A protein and the small-molecule ligand that binds it are described below.
Small molecule (SMILES): OC[C@H]1O[C@H](O)[C@@H](O)[C@@H](O)[C@@H]1O

Sequence of chain 1.C:
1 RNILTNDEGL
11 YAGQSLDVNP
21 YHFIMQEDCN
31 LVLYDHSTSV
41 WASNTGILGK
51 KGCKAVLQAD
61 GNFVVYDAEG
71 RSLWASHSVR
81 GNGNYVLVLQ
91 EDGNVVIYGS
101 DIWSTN

Binding-site contacts:
Ligand atom C1 contacts residue ASN30 of chain 1.C at 4.0 Å.
Ligand atom O6 contacts residue ALA42 of chain 1.C at 4.1 Å.
Ligand atom C4 contacts residue GLN26 of chain 1.C at 4.1 Å.
Ligand atom O5 contacts residue ASN30 of chain 1.C at 3.6 Å.
Ligand atom O3 contacts residue GLN26 of chain 1.C at 3.2 Å (h-bond).
Ligand atom O6 contacts residue SER39 of chain 1.C at 3.2 Å (h-bond).
Ligand atom C3 contacts residue GLN26 of chain 1.C at 3.9 Å.
Ligand atom C4 contacts residue ASN30 of chain 1.C at 4.5 Å.
Ligand atom O2 contacts residue GLN26 of chain 1.C at 2.9 Å (h-bond).
Ligand atom C2 contacts residue ASP28 of chain 1.C at 4.3 Å.
Ligand atom C6 contacts residue VAL32 of chain 1.C at 4.2 Å (hydrophobic).
Ligand atom O4 contacts residue TYR34 of chain 1.C at 3.1 Å (h-bond).
Ligand atom C2 contacts residue GLN26 of chain 1.C at 4.0 Å.
Ligand atom O2 contacts residue ASN30 of chain 1.C at 2.8 Å (h-bond).
Ligand atom C5 contacts residue SER39 of chain 1.C at 4.5 Å.
Ligand atom O2 contacts residue ASP28 of chain 1.C at 3.5 Å (salt-bridge).
Ligand atom C3 contacts residue TYR34 of chain 1.C at 4.4 Å (hydrophobic).
Ligand atom O3 contacts residue TYR34 of chain 1.C at 3.8 Å.
Ligand atom C4 contacts residue TYR34 of chain 1.C at 3.6 Å (hydrophobic).
Ligand atom C6 contacts residue SER39 of chain 1.C at 3.0 Å.
Ligand atom C2 contacts residue ASN30 of chain 1.C at 3.9 Å.